This small molecule binds to this protein.
Small molecule (SMILES): CC[C@H](C)[C@H](NC(=O)[C@H](CO)NC(=O)[C@H](CCCN=C(N)N)NC(=O)[C@@H](NC(=O)[C@@H]1CCCN1C(=O)[C@@H]1CCCN1C(=O)[C@H](C)N)C(C)C)C(=O)N[C@H](C=O)Cc1ccc(O)cc1

Sequence of chain 8.V:
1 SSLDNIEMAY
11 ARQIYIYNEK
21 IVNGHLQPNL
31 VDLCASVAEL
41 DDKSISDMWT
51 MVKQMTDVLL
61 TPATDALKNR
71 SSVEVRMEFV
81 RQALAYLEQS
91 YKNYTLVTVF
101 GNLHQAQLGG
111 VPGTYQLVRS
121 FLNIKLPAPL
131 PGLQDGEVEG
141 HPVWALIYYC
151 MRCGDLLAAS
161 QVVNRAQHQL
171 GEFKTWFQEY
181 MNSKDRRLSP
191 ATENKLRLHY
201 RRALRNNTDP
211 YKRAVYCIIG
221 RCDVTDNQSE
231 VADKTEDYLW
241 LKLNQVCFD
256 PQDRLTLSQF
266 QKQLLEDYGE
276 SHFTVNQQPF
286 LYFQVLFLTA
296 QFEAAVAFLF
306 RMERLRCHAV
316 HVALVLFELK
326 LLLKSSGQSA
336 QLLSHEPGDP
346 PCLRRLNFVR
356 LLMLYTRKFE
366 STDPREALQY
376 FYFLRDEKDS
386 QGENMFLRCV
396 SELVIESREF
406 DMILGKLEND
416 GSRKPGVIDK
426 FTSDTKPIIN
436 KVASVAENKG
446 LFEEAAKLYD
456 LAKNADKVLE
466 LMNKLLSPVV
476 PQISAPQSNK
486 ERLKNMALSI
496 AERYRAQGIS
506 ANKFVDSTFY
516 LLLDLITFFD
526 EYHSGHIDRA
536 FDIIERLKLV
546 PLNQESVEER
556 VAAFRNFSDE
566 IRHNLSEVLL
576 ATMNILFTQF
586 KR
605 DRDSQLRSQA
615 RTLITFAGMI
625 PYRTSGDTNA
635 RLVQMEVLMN

Binding-site contacts:
Ligand atom N contacts residue ASN227 of chain 8.V at 3.0 Å (h-bond).
Ligand atom CG contacts residue LYS234 of chain 8.V at 3.3 Å.
Ligand atom CG1 contacts residue TYR94 of chain 8.V at 3.8 Å (hydrophobic).
Ligand atom CG2 contacts residue ASN281 of chain 8.V at 3.6 Å.
Ligand atom CG contacts residue ASP233 of chain 8.V at 3.0 Å.
Ligand atom CD1 contacts residue TYR94 of chain 8.V at 3.5 Å (hydrophobic).
Ligand atom CD contacts residue TYR273 of chain 8.V at 3.3 Å (hydrophobic).
Ligand atom CG2 contacts residue LEU286 of chain 8.V at 3.7 Å (hydrophobic).
Ligand atom O contacts residue LYS234 of chain 8.V at 3.6 Å.
Ligand atom C contacts residue THR235 of chain 8.V at 3.6 Å.
Ligand atom CG2 contacts residue GLU236 of chain 8.V at 3.3 Å.
Ligand atom N contacts residue TYR273 of chain 8.V at 3.9 Å.
Ligand atom CA contacts residue ASN227 of chain 8.V at 3.7 Å.
Ligand atom CB contacts residue LEU286 of chain 8.V at 3.9 Å (hydrophobic).
Ligand atom O contacts residue ASN227 of chain 8.V at 3.6 Å.
Ligand atom CB contacts residue ASP233 of chain 8.V at 3.0 Å.
Ligand atom C contacts residue ASN227 of chain 8.V at 3.5 Å.
Ligand atom O contacts residue TYR94 of chain 8.V at 2.9 Å.
Ligand atom CG2 contacts residue PHE278 of chain 8.V at 3.7 Å (hydrophobic).
Ligand atom CG1 contacts residue VAL280 of chain 8.V at 4.0 Å (hydrophobic).
Ligand atom O contacts residue THR235 of chain 8.V at 3.0 Å (h-bond).
Ligand atom CG contacts residue HIS277 of chain 8.V at 3.8 Å.
Ligand atom C contacts residue THR235 of chain 8.V at 3.6 Å.
Ligand atom C contacts residue ASN281 of chain 8.V at 3.8 Å.
Ligand atom CB contacts residue HIS277 of chain 8.V at 3.7 Å.
Ligand atom N contacts residue THR235 of chain 8.V at 3.9 Å.
Ligand atom CG contacts residue TYR273 of chain 8.V at 3.6 Å (hydrophobic).
Ligand atom O contacts residue LEU286 of chain 8.V at 3.2 Å.
Ligand atom C contacts residue THR235 of chain 8.V at 3.6 Å.
Ligand atom CD contacts residue HIS277 of chain 8.V at 3.9 Å.
Ligand atom N contacts residue THR235 of chain 8.V at 3.5 Å (h-bond).
Ligand atom O contacts residue THR235 of chain 8.V at 3.1 Å (h-bond).
Ligand atom O contacts residue ASN281 of chain 8.V at 2.6 Å (h-bond).
Ligand atom CA contacts residue THR235 of chain 8.V at 3.6 Å.
Ligand atom O contacts residue HIS277 of chain 8.V at 3.4 Å.
Ligand atom C contacts residue LEU286 of chain 8.V at 3.8 Å (hydrophobic).
Ligand atom CB contacts residue TYR238 of chain 8.V at 3.6 Å (hydrophobic).
Ligand atom CD1 contacts residue TYR91 of chain 8.V at 3.9 Å (hydrophobic).
Ligand atom CG2 contacts residue HIS277 of chain 8.V at 3.3 Å.
Ligand atom C contacts residue TYR94 of chain 8.V at 4.0 Å (hydrophobic).